The protein below binds the small molecule below.
Small molecule (SMILES): NCCCO

Sequence of chain 1.C:
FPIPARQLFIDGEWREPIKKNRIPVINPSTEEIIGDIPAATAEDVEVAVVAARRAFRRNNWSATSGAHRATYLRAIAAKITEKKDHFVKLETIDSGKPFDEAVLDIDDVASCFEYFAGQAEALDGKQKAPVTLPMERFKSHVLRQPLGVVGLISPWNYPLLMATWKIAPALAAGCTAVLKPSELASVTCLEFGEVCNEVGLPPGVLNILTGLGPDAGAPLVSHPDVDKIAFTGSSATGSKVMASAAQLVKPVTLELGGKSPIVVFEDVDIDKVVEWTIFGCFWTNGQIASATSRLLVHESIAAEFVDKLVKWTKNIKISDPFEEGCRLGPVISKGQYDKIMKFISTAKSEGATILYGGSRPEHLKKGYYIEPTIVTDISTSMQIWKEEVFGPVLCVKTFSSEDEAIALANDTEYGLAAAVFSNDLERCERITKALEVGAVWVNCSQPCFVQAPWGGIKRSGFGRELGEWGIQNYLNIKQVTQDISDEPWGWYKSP

Binding-site contacts:
Ligand atom N3 contacts residue GLN448 of chain 1.C at 3.3 Å (h-bond).
Ligand atom N3 contacts residue TRP285 of chain 1.C at 3.1 Å.
Ligand atom OH contacts residue PHE451 of chain 1.C at 3.9 Å.
Ligand atom C8 contacts residue CYS450 of chain 1.C at 3.7 Å (hydrophobic).
Ligand atom CA3 contacts residue TRP285 of chain 1.C at 4.1 Å (hydrophobic).
Ligand atom CA3 contacts residue PHE281 of chain 1.C at 4.4 Å (hydrophobic).
Ligand atom OH contacts residue CYS450 of chain 1.C at 4.1 Å.
Ligand atom C7 contacts residue CYS450 of chain 1.C at 3.7 Å (hydrophobic).
Ligand atom N3 contacts residue CYS450 of chain 1.C at 3.7 Å.
Ligand atom CA3 contacts residue PRO449 of chain 1.C at 3.7 Å (hydrophobic).
Ligand atom C7 contacts residue PRO449 of chain 1.C at 4.2 Å (hydrophobic).
Ligand atom CA3 contacts residue CYS450 of chain 1.C at 3.7 Å (hydrophobic).
Ligand atom C8 contacts residue PRO449 of chain 1.C at 3.8 Å (hydrophobic).
Ligand atom N3 contacts residue PRO449 of chain 1.C at 4.3 Å.
Ligand atom CA3 contacts residue GLN448 of chain 1.C at 3.5 Å.